Binding-site contacts:
Ligand atom C19 contacts residue MET22 of chain 9.A at 3.9 Å (hydrophobic).
Ligand atom C10 contacts residue HIS51 of chain 9.A at 3.9 Å.
Ligand atom CL1 contacts residue MET85 of chain 9.A at 3.6 Å (hydrophobic).
Ligand atom C2 contacts residue THR45 of chain 9.A at 4.0 Å.
Ligand atom O4 contacts residue MET22 of chain 9.A at 3.9 Å.
Ligand atom C1 contacts residue THR45 of chain 9.A at 3.6 Å.
Ligand atom N2 contacts residue MET22 of chain 9.A at 3.6 Å.
Ligand atom CL1 contacts residue TRP226 of chain 9.A at 4.0 Å (hydrophobic).
Ligand atom O3 contacts residue SER99 of chain 9.A at 3.1 Å.
Ligand atom C1 contacts residue PHE41 of chain 9.A at 3.8 Å (hydrophobic).
Ligand atom C7 contacts residue LEU44 of chain 9.A at 3.7 Å (hydrophobic).
Ligand atom N2 contacts residue ARG88 of chain 9.A at 3.7 Å.
Ligand atom C22 contacts residue MET22 of chain 9.A at 3.9 Å (hydrophobic).
Ligand atom C27 contacts residue SER89 of chain 9.A at 3.7 Å.
Ligand atom C20 contacts residue MET22 of chain 9.A at 3.0 Å (hydrophobic).
Ligand atom C27 contacts residue TYR126 of chain 9.A at 3.4 Å (hydrophobic).
Ligand atom C28 contacts residue TYR126 of chain 9.A at 3.4 Å (hydrophobic).
Ligand atom O1 contacts residue TRP211 of chain 9.A at 3.7 Å.
Ligand atom C9 contacts residue ALA48 of chain 9.A at 3.9 Å (hydrophobic).
Ligand atom CL1 contacts residue HIS204 of chain 9.A at 3.9 Å.
Ligand atom C1 contacts residue LEU44 of chain 9.A at 3.8 Å (hydrophobic).
Ligand atom C18 contacts residue ILE92 of chain 9.A at 4.0 Å (hydrophobic).
Ligand atom C18 contacts residue THR27 of chain 9.A at 3.9 Å.
Ligand atom C20 contacts residue HIS51 of chain 9.A at 3.9 Å.
Ligand atom C19 contacts residue ARG88 of chain 9.A at 3.8 Å.
Ligand atom C21 contacts residue MET22 of chain 9.A at 3.5 Å (hydrophobic).
Ligand atom C3 contacts residue PHE218 of chain 9.A at 3.8 Å (hydrophobic).
Ligand atom O4 contacts residue ARG88 of chain 9.A at 3.7 Å.
Ligand atom C23 contacts residue MET22 of chain 9.A at 4.0 Å (hydrophobic).
Ligand atom C3 contacts residue TRP226 of chain 9.A at 3.8 Å (hydrophobic).
Ligand atom C26 contacts residue PHE86 of chain 9.A at 3.5 Å (hydrophobic).
Ligand atom C23 contacts residue ARG88 of chain 9.A at 3.8 Å.
Ligand atom C27 contacts residue PHE86 of chain 9.A at 3.5 Å (hydrophobic).
Ligand atom C12 contacts residue MET47 of chain 9.A at 3.6 Å (hydrophobic).
Ligand atom C11 contacts residue MET47 of chain 9.A at 3.9 Å (hydrophobic).
Ligand atom C3 contacts residue THR45 of chain 9.A at 3.9 Å.
Ligand atom C2 contacts residue LEU44 of chain 9.A at 3.9 Å (hydrophobic).
Ligand atom N1 contacts residue HIS204 of chain 9.A at 3.1 Å (h-bond).
Ligand atom O1 contacts residue HIS204 of chain 9.A at 3.8 Å.
Ligand atom C15 contacts residue MET47 of chain 9.A at 3.7 Å (hydrophobic).

Sequence of chain 9.A:
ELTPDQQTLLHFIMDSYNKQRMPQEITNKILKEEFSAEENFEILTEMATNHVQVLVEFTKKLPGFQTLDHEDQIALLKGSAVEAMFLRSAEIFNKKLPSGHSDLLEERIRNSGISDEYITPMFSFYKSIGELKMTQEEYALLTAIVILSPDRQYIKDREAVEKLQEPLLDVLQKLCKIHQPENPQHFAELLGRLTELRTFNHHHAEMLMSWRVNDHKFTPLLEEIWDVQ

A protein and the small-molecule ligand that binds it are described below.
Small molecule (SMILES): Cc1cccc(C)c1-c1noc(C(C)C)c1COc1ccc(-c2ccc3cc(C(=O)O)ncc3c2)cc1